Binding-site contacts:
Ligand atom O4 contacts residue VAL118 of chain 1.A at 3.0 Å (h-bond).
Ligand atom C8 contacts residue ILE265 of chain 1.A at 3.4 Å (hydrophobic).
Ligand atom O9 contacts residue PHE318 of chain 1.A at 2.9 Å.
Ligand atom O3 contacts residue VAL118 of chain 1.A at 3.3 Å.
Ligand atom C2 contacts residue LEU269 of chain 1.A at 3.8 Å (hydrophobic).
Ligand atom C6 contacts residue NAP1 of chain 1.C at 3.7 Å.
Ligand atom C13 contacts residue VAL118 of chain 1.A at 4.0 Å (hydrophobic).
Ligand atom C7 contacts residue PHE162 of chain 1.A at 3.9 Å (hydrophobic).
Ligand atom C9 contacts residue PHE318 of chain 1.A at 3.6 Å (hydrophobic).
Ligand atom C4 contacts residue GLY117 of chain 1.A at 3.9 Å.
Ligand atom O3 contacts residue GLY117 of chain 1.A at 3.9 Å.
Ligand atom C5 contacts residue PHE89 of chain 1.A at 3.6 Å (hydrophobic).
Ligand atom C13 contacts residue NAP1 of chain 1.C at 3.3 Å.
Ligand atom C14 contacts residue ALA316 of chain 1.A at 3.5 Å (hydrophobic).
Ligand atom C14 contacts residue NAP1 of chain 1.C at 3.6 Å.
Ligand atom O9 contacts residue PRO262 of chain 1.A at 3.6 Å.
Ligand atom C11 contacts residue PHE162 of chain 1.A at 3.8 Å (hydrophobic).
Ligand atom C2 contacts residue NAP1 of chain 1.C at 3.5 Å.
Ligand atom C13 contacts residue ASN156 of chain 1.A at 3.2 Å.
Ligand atom O3 contacts residue NAP1 of chain 1.C at 4.0 Å.
Ligand atom O4 contacts residue GLY117 of chain 1.A at 3.2 Å.
Ligand atom C3 contacts residue NAP1 of chain 1.C at 3.8 Å.
Ligand atom C12 contacts residue PHE162 of chain 1.A at 4.0 Å (hydrophobic).
Ligand atom C13 contacts residue CYS157 of chain 1.A at 3.9 Å (hydrophobic).
Ligand atom O9 contacts residue ILE265 of chain 1.A at 3.5 Å.
Ligand atom C13 contacts residue GLY117 of chain 1.A at 3.7 Å.
Ligand atom O10 contacts residue PHE162 of chain 1.A at 3.5 Å.
Ligand atom C13 contacts residue LEU269 of chain 1.A at 3.9 Å (hydrophobic).
Ligand atom C12 contacts residue LEU266 of chain 1.A at 3.5 Å (hydrophobic).
Ligand atom C8 contacts residue PHE318 of chain 1.A at 3.7 Å (hydrophobic).
Ligand atom O3 contacts residue LEU269 of chain 1.A at 3.5 Å.
Ligand atom C1 contacts residue NAP1 of chain 1.C at 3.6 Å.
Ligand atom C12 contacts residue PRO262 of chain 1.A at 3.6 Å (hydrophobic).
Ligand atom C5 contacts residue NAP1 of chain 1.C at 3.8 Å.
Ligand atom C7 contacts residue NAP1 of chain 1.C at 3.8 Å.
Ligand atom C6 contacts residue PHE89 of chain 1.A at 3.6 Å (hydrophobic).
Ligand atom C9 contacts residue ILE265 of chain 1.A at 3.7 Å (hydrophobic).
Ligand atom C12 contacts residue ILE265 of chain 1.A at 3.8 Å (hydrophobic).
Ligand atom O10 contacts residue TYR161 of chain 1.A at 3.7 Å.
Ligand atom O4 contacts residue PHE129 of chain 1.A at 3.9 Å.

Sequence of chain 1.A:
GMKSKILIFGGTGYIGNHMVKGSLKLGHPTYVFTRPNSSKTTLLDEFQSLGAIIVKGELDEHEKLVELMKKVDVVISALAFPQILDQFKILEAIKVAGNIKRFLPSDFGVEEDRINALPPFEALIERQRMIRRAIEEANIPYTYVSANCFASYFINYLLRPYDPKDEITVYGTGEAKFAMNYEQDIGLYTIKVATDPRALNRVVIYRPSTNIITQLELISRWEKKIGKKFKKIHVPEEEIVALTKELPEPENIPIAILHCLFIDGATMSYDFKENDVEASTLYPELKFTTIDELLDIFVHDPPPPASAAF

A small-molecule ligand and the protein it binds are described below.
Small molecule (SMILES): CCOC(=O)[C@H]1C[C@@H]1c1ccc(O)c(OC)c1